Binding-site contacts:
Ligand atom OP1 contacts residue LYS6 of chain 1.E at 4.0 Å.
Ligand atom P contacts residue ARG13 of chain 1.HA at 3.4 Å.
Ligand atom C6 contacts residue LYS67 of chain 1.HA at 3.8 Å.
Ligand atom C4' contacts residue ASN11 of chain 1.HA at 4.2 Å.
Ligand atom OP2 contacts residue TYR121 of chain 1.HA at 3.1 Å.
Ligand atom OP1 contacts residue TRP71 of chain 1.HA at 3.4 Å.
Ligand atom OP2 contacts residue ARG112 of chain 1.GA at 2.5 Å (salt-bridge).
Ligand atom P contacts residue TYR121 of chain 1.HA at 4.2 Å.
Ligand atom O6 contacts residue SER123 of chain 1.HA at 3.9 Å.
Ligand atom N1 contacts residue TYR125 of chain 1.HA at 4.0 Å.
Ligand atom C3' contacts residue ARG13 of chain 1.HA at 4.1 Å.
Ligand atom C2' contacts residue TYR183 of chain 1.HA at 3.9 Å (hydrophobic).
Ligand atom C2' contacts residue LYS67 of chain 1.HA at 3.7 Å.
Ligand atom OP1 contacts residue THR114 of chain 1.GA at 3.5 Å (h-bond).
Ligand atom OP2 contacts residue TYR183 of chain 1.HA at 3.2 Å.
Ligand atom C2 contacts residue TYR125 of chain 1.HA at 3.7 Å (hydrophobic).
Ligand atom C3' contacts residue TYR183 of chain 1.HA at 3.7 Å (hydrophobic).
Ligand atom C8 contacts residue LYS67 of chain 1.HA at 3.3 Å.
Ligand atom N9 contacts residue TYR125 of chain 1.HA at 4.0 Å.
Ligand atom N3 contacts residue TYR125 of chain 1.HA at 3.8 Å.
Ligand atom P contacts residue ARG112 of chain 1.GA at 3.9 Å.
Ligand atom OP2 contacts residue ARG13 of chain 1.HA at 2.2 Å (salt-bridge).
Ligand atom O6 contacts residue TYR125 of chain 1.HA at 4.2 Å.
Ligand atom C2' contacts residue TYR125 of chain 1.HA at 3.8 Å (hydrophobic).
Ligand atom N2 contacts residue TYR125 of chain 1.HA at 3.8 Å.
Ligand atom O3' contacts residue THR114 of chain 1.GA at 3.6 Å.
Ligand atom O5' contacts residue TYR183 of chain 1.HA at 4.0 Å.
Ligand atom O3' contacts residue ARG13 of chain 1.HA at 4.0 Å.
Ligand atom O3' contacts residue ASN11 of chain 1.HA at 3.5 Å (h-bond).
Ligand atom C6 contacts residue TYR125 of chain 1.HA at 4.0 Å (hydrophobic).
Ligand atom C5 contacts residue LYS67 of chain 1.HA at 4.0 Å.
Ligand atom OP1 contacts residue ARG13 of chain 1.HA at 3.9 Å.
Ligand atom OP2 contacts residue THR114 of chain 1.GA at 2.4 Å (h-bond).
Ligand atom C5' contacts residue TRP71 of chain 1.HA at 3.7 Å (hydrophobic).
Ligand atom N7 contacts residue LYS67 of chain 1.HA at 3.0 Å (salt-bridge).
Ligand atom C8 contacts residue TYR183 of chain 1.HA at 3.7 Å (hydrophobic).
Ligand atom P contacts residue THR114 of chain 1.GA at 3.2 Å.
Ligand atom O6 contacts residue LYS67 of chain 1.HA at 4.1 Å.
Ligand atom C4 contacts residue TYR125 of chain 1.HA at 4.0 Å (hydrophobic).
Ligand atom C5 contacts residue TYR125 of chain 1.HA at 4.0 Å (hydrophobic).

Sequence of chain 1.GA:
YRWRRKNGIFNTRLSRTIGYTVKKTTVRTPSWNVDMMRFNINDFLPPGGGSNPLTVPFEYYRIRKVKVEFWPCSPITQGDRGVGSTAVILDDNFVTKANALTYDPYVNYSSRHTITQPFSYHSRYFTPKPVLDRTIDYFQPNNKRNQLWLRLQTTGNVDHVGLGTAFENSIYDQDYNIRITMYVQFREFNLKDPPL

The protein below binds the small molecule below.
Small molecule (SMILES): Nc1ccn([C@H]2C[C@H](O[P](=O)(O)OC[C@H]3O[C@@H](n4ccc(N)nc4=O)C[C@@H]3O[P](=O)(O)OC[C@H]3O[C@@H](n4cnc5c(=O)[nH]c(N)nc54)C[C@@H]3O[P](=O)(O)OC[C@H]3O[C@@H](n4cnc5c(=O)[nH]c(N)nc54)C[C@@H]3O)[C@@H](COP(=O)=O)O2)c(=O)n1

Sequence of chain 1.HA:
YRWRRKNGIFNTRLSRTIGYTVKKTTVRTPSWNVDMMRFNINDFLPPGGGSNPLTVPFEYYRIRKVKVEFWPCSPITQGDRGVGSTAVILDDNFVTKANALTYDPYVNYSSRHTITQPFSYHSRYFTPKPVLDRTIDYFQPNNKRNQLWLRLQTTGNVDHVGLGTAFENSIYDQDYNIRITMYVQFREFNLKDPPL

Sequence of chain 1.E:
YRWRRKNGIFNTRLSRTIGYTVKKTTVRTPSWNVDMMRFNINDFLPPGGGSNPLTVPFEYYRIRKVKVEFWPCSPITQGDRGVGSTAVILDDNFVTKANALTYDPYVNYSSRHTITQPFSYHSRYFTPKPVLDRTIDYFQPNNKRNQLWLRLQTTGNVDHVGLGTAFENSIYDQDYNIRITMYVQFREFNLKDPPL